Sequence of chain 1.B:
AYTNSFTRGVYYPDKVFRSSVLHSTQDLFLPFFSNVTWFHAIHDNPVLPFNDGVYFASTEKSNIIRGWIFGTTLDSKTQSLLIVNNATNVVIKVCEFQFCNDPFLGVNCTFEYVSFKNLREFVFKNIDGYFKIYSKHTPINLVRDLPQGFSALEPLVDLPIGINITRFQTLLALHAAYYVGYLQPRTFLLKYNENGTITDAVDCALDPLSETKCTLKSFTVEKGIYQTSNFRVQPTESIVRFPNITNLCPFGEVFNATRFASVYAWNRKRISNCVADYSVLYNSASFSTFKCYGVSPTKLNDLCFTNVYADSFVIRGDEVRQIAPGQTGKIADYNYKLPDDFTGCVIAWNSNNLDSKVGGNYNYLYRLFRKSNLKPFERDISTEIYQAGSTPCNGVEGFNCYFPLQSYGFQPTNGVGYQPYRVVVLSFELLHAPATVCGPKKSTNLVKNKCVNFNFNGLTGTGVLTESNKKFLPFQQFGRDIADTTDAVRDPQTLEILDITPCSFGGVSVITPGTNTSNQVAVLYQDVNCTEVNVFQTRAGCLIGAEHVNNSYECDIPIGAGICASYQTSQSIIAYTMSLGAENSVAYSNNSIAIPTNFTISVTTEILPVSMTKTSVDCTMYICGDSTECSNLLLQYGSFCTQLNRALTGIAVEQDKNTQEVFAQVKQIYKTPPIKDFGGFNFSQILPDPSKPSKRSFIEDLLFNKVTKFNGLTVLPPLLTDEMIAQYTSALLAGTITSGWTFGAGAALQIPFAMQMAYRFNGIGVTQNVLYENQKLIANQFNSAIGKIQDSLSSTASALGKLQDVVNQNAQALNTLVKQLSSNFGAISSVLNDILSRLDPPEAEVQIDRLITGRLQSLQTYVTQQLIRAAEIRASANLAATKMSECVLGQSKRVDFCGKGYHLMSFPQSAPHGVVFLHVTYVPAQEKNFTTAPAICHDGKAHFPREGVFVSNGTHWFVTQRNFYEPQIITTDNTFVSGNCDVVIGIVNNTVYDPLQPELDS

Binding-site contacts:
Ligand atom O6 contacts residue THR108 of chain 1.C at 3.8 Å.
Ligand atom O7 contacts residue ASN234 of chain 1.C at 4.3 Å.
Ligand atom O3 contacts residue SER459 of chain 1.B at 4.2 Å.
Ligand atom C5 contacts residue THR236 of chain 1.C at 3.5 Å.
Ligand atom O5 contacts residue ASN234 of chain 1.C at 2.4 Å (h-bond).
Ligand atom C7 contacts residue SER459 of chain 1.B at 3.8 Å.
Ligand atom O5 contacts residue THR108 of chain 1.C at 4.4 Å.
Ligand atom C3 contacts residue ASN234 of chain 1.C at 3.8 Å.
Ligand atom C7 contacts residue GLU465 of chain 1.B at 3.7 Å.
Ligand atom O7 contacts residue ARG457 of chain 1.B at 3.0 Å (salt-bridge).
Ligand atom O7 contacts residue GLU465 of chain 1.B at 4.2 Å.
Ligand atom C6 contacts residue THR236 of chain 1.C at 3.6 Å.
Ligand atom C7 contacts residue LYS462 of chain 1.B at 4.0 Å.
Ligand atom C8 contacts residue ASN460 of chain 1.B at 3.8 Å.
Ligand atom C1 contacts residue ASN234 of chain 1.C at 1.4 Å.
Ligand atom C8 contacts residue ARG457 of chain 1.B at 3.7 Å.
Ligand atom N2 contacts residue LYS462 of chain 1.B at 3.6 Å (salt-bridge).
Ligand atom C8 contacts residue SER459 of chain 1.B at 4.1 Å.
Ligand atom C1 contacts residue THR236 of chain 1.C at 3.9 Å.
Ligand atom O6 contacts residue LYS458 of chain 1.B at 3.5 Å.
Ligand atom O7 contacts residue SER459 of chain 1.B at 3.1 Å (h-bond).
Ligand atom C5 contacts residue ASN234 of chain 1.C at 3.7 Å.
Ligand atom C7 contacts residue ASN234 of chain 1.C at 3.8 Å.
Ligand atom N2 contacts residue ASN234 of chain 1.C at 2.8 Å (h-bond).
Ligand atom C2 contacts residue ASN234 of chain 1.C at 2.5 Å.
Ligand atom O6 contacts residue THR236 of chain 1.C at 3.4 Å (h-bond).
Ligand atom N2 contacts residue GLU465 of chain 1.B at 4.1 Å.
Ligand atom C4 contacts residue ASN234 of chain 1.C at 4.3 Å.
Ligand atom C8 contacts residue LYS462 of chain 1.B at 3.4 Å.
Ligand atom C8 contacts residue GLU465 of chain 1.B at 3.2 Å.
Ligand atom O5 contacts residue THR236 of chain 1.C at 3.4 Å.
Ligand atom C7 contacts residue ARG457 of chain 1.B at 3.7 Å.

The small molecule below binds the protein below.
Small molecule (SMILES): CC(=O)N[C@H]1[C@H](O[C@H]2[C@H](O)[C@@H](NC(C)=O)CO[C@@H]2CO)O[C@H](CO)[C@@H](O)[C@@H]1O

Sequence of chain 1.C:
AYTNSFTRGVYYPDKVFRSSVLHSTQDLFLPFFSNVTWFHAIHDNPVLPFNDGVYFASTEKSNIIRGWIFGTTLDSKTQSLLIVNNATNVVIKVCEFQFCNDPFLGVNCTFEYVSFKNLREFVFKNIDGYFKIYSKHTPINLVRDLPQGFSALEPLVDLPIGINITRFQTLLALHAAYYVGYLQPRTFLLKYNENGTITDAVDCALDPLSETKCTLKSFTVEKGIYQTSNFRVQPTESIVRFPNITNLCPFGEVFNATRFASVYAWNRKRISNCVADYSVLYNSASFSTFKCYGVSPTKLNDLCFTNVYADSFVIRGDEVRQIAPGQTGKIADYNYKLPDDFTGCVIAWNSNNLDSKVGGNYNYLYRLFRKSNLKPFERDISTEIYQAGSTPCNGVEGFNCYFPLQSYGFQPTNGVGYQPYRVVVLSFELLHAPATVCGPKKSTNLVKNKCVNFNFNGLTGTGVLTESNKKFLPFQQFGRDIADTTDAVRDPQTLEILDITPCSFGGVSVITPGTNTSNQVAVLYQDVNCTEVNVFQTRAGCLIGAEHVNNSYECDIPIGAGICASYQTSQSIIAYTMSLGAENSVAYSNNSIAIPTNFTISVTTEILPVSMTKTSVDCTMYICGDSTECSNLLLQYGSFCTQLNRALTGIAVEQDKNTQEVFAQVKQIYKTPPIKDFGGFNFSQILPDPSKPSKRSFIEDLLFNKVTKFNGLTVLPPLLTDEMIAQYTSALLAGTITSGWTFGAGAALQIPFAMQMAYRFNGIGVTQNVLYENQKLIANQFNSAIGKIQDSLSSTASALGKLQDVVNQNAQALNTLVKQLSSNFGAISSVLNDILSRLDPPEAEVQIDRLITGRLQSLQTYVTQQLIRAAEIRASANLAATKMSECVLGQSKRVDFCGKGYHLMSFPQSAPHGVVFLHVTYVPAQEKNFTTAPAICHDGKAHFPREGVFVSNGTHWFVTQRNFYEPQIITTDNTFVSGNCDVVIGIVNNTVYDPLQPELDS